The small molecule below binds the protein below.
Small molecule (SMILES): O=c1[nH]c(=O)n([C@@H]2O[C@H](CO)[C@@H](O)[C@H](O)[C@H]2O)c(=O)[nH]1

Binding-site contacts:
Ligand atom C3 contacts residue GLY675 of chain 1.A at 3.9 Å.
Ligand atom O5 contacts residue LEU136 of chain 1.A at 3.5 Å (h-bond).
Ligand atom O4A contacts residue ASN284 of chain 1.A at 3.1 Å (h-bond).
Ligand atom O4 contacts residue SER674 of chain 1.A at 3.3 Å.
Ligand atom C6 contacts residue GLY135 of chain 1.A at 3.8 Å.
Ligand atom O2 contacts residue GLU672 of chain 1.A at 3.1 Å (salt-bridge).
Ligand atom O2A contacts residue ASP283 of chain 1.A at 3.6 Å (salt-bridge).
Ligand atom C4A contacts residue ASN284 of chain 1.A at 3.5 Å.
Ligand atom O4 contacts residue GLY675 of chain 1.A at 2.7 Å (h-bond).
Ligand atom O6A contacts residue ASN284 of chain 1.A at 3.4 Å (h-bond).
Ligand atom O3 contacts residue SER674 of chain 1.A at 3.1 Å (h-bond).
Ligand atom O6A contacts residue THR378 of chain 1.A at 3.1 Å.
Ligand atom O2 contacts residue ASN284 of chain 1.A at 3.1 Å (h-bond).
Ligand atom N1 contacts residue ASN284 of chain 1.A at 3.5 Å (h-bond).
Ligand atom C2A contacts residue LEU136 of chain 1.A at 3.5 Å (hydrophobic).
Ligand atom N3 contacts residue LEU136 of chain 1.A at 3.7 Å.
Ligand atom C3 contacts residue GLU672 of chain 1.A at 3.4 Å.
Ligand atom O2 contacts residue TYR573 of chain 1.A at 2.9 Å (h-bond).
Ligand atom O6 contacts residue ASN484 of chain 1.A at 2.8 Å (h-bond).
Ligand atom N3 contacts residue ASP283 of chain 1.A at 3.8 Å.
Ligand atom O6 contacts residue HIS377 of chain 1.A at 2.8 Å (h-bond).
Ligand atom C2 contacts residue GLU672 of chain 1.A at 3.8 Å.
Ligand atom C6A contacts residue HIS377 of chain 1.A at 3.7 Å.
Ligand atom C6 contacts residue HIS377 of chain 1.A at 3.7 Å.
Ligand atom O2A contacts residue LEU136 of chain 1.A at 3.0 Å (h-bond).
Ligand atom O2A contacts residue GLY135 of chain 1.A at 3.5 Å (h-bond).
Ligand atom C5 contacts residue GLY135 of chain 1.A at 3.9 Å.
Ligand atom O4 contacts residue ASN484 of chain 1.A at 3.5 Å (h-bond).
Ligand atom C4 contacts residue GLY675 of chain 1.A at 3.8 Å.
Ligand atom C6A contacts residue ASN284 of chain 1.A at 3.1 Å.
Ligand atom O3 contacts residue GLU672 of chain 1.A at 2.6 Å (salt-bridge).
Ligand atom O3 contacts residue GLY675 of chain 1.A at 3.2 Å (h-bond).
Ligand atom O6 contacts residue VAL455 of chain 1.A at 3.8 Å.
Ligand atom C2 contacts residue HIS377 of chain 1.A at 3.8 Å.
Ligand atom C2A contacts residue ASN284 of chain 1.A at 3.6 Å.
Ligand atom O3 contacts residue ALA673 of chain 1.A at 3.4 Å (h-bond).
Ligand atom N3 contacts residue ASN284 of chain 1.A at 3.7 Å.
Ligand atom C6 contacts residue ASN484 of chain 1.A at 3.3 Å.
Ligand atom N5 contacts residue ASN284 of chain 1.A at 3.2 Å (h-bond).
Ligand atom O6A contacts residue HIS377 of chain 1.A at 2.7 Å (h-bond).

Sequence of chain 1.A:
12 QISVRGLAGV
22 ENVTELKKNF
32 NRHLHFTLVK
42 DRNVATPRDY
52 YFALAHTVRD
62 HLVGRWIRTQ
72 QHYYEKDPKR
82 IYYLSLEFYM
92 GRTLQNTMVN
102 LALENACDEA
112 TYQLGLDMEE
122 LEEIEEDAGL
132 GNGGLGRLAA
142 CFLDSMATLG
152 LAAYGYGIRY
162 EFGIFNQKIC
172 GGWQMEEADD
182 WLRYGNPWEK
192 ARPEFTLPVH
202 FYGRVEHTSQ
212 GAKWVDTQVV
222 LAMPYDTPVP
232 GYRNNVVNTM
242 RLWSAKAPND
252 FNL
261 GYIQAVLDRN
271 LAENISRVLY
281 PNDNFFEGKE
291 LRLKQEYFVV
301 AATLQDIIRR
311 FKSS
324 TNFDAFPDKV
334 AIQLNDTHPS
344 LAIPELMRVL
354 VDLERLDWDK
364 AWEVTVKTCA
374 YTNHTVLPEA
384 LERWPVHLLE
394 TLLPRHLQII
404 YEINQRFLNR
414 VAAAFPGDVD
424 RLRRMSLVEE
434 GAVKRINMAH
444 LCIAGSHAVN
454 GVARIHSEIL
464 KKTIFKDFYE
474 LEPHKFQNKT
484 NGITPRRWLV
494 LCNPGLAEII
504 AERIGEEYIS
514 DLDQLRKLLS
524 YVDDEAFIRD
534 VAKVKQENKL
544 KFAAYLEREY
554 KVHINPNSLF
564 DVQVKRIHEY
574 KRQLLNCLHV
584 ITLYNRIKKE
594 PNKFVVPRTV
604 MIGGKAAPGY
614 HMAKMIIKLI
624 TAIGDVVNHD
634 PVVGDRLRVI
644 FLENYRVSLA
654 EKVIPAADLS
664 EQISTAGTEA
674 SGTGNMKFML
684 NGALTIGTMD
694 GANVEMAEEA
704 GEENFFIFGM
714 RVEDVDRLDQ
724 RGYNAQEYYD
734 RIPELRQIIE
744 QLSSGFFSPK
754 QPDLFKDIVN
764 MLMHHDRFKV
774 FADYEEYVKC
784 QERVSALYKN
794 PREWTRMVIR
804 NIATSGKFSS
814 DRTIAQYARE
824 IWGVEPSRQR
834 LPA